A protein and the small-molecule ligand that binds it are described below.
Small molecule (SMILES): CC(=O)Nc1cc2cccnc2c2ncccc12

Sequence of chain 1.D:
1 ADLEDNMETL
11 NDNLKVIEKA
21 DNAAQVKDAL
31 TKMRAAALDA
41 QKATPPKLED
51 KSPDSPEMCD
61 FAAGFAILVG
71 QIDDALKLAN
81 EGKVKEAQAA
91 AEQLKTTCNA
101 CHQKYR

Binding-site contacts:
Ligand atom OAB contacts residue CYS59 of chain 1.D at 3.4 Å (h-bond).
Ligand atom CAA contacts residue CYS59 of chain 1.D at 1.8 Å (hydrophobic).
Ligand atom CAH contacts residue CYS59 of chain 1.D at 4.3 Å (hydrophobic).
Ligand atom CAN contacts residue CYS59 of chain 1.D at 4.3 Å (hydrophobic).
Ligand atom CAM contacts residue CYS59 of chain 1.D at 2.6 Å (hydrophobic).
Ligand atom NAL contacts residue CYS59 of chain 1.D at 3.1 Å (h-bond).